Sequence of chain 1.A:
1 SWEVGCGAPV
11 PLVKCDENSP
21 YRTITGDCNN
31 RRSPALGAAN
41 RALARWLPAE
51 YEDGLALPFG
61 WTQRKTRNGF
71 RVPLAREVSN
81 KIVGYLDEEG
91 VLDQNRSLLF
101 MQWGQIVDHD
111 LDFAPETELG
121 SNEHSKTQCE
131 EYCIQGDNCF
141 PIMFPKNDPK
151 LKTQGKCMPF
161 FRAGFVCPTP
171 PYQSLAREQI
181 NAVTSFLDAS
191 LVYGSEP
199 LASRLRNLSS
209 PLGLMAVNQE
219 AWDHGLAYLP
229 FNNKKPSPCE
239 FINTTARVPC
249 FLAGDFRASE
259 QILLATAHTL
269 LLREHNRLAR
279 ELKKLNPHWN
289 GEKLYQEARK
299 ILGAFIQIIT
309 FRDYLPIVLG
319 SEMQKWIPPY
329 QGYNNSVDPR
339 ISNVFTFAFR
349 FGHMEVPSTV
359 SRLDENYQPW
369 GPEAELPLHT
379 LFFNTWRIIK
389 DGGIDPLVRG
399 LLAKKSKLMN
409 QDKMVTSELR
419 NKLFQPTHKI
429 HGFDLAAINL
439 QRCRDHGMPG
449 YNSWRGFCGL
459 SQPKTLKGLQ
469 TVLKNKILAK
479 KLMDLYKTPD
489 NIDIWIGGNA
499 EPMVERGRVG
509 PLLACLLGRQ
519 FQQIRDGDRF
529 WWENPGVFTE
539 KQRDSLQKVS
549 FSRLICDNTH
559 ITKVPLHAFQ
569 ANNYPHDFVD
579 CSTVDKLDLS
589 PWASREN

A small-molecule ligand and the protein it binds are described below.
Small molecule (SMILES): CC(=O)N[C@@H]1[C@@H](O)[C@H](O)[C@@H](CO)O[C@H]1O

Binding-site contacts:
Ligand atom N2 contacts residue ASN205 of chain 1.A at 2.9 Å (h-bond).
Ligand atom C8 contacts residue VAL215 of chain 1.A at 4.0 Å (hydrophobic).
Ligand atom O7 contacts residue ASN205 of chain 1.A at 3.2 Å (h-bond).
Ligand atom C7 contacts residue ALA214 of chain 1.A at 4.4 Å (hydrophobic).
Ligand atom O5 contacts residue ASN205 of chain 1.A at 2.3 Å (h-bond).
Ligand atom C6 contacts residue LEU210 of chain 1.A at 4.1 Å (hydrophobic).
Ligand atom N2 contacts residue GLN217 of chain 1.A at 3.5 Å (h-bond).
Ligand atom O3 contacts residue GLN217 of chain 1.A at 3.2 Å (h-bond).
Ligand atom C3 contacts residue GLN217 of chain 1.A at 4.3 Å.
Ligand atom O5 contacts residue LEU212 of chain 1.A at 4.2 Å.
Ligand atom C7 contacts residue ASN205 of chain 1.A at 3.3 Å.
Ligand atom C7 contacts residue GLN217 of chain 1.A at 3.1 Å.
Ligand atom C7 contacts residue VAL215 of chain 1.A at 4.2 Å (hydrophobic).
Ligand atom C4 contacts residue ASN205 of chain 1.A at 4.1 Å.
Ligand atom O6 contacts residue SER208 of chain 1.A at 4.2 Å.
Ligand atom C2 contacts residue GLN217 of chain 1.A at 4.1 Å.
Ligand atom O6 contacts residue LEU212 of chain 1.A at 3.9 Å.
Ligand atom C1 contacts residue ASN205 of chain 1.A at 1.4 Å.
Ligand atom C5 contacts residue ASN205 of chain 1.A at 3.6 Å.
Ligand atom O7 contacts residue VAL215 of chain 1.A at 3.2 Å (h-bond).
Ligand atom O6 contacts residue LEU210 of chain 1.A at 3.8 Å.
Ligand atom C2 contacts residue ASN205 of chain 1.A at 2.4 Å.
Ligand atom C8 contacts residue ALA214 of chain 1.A at 4.2 Å (hydrophobic).
Ligand atom C5 contacts residue SER208 of chain 1.A at 3.5 Å.
Ligand atom O7 contacts residue GLN217 of chain 1.A at 3.1 Å (h-bond).
Ligand atom O5 contacts residue SER208 of chain 1.A at 2.7 Å (h-bond).
Ligand atom C1 contacts residue SER208 of chain 1.A at 3.3 Å.
Ligand atom O7 contacts residue ALA214 of chain 1.A at 3.6 Å.
Ligand atom C6 contacts residue SER208 of chain 1.A at 3.6 Å.
Ligand atom C1 contacts residue SER207 of chain 1.A at 4.4 Å.
Ligand atom C8 contacts residue GLN217 of chain 1.A at 3.4 Å.
Ligand atom C3 contacts residue ASN205 of chain 1.A at 3.7 Å.